Binding-site contacts:
Ligand atom N contacts residue THR100 of chain 1.A at 3.0 Å (h-bond).
Ligand atom O2P contacts residue GLN102 of chain 1.A at 3.7 Å.
Ligand atom CZ contacts residue VAL76 of chain 1.A at 3.8 Å (hydrophobic).
Ligand atom CB contacts residue GLN102 of chain 1.A at 3.5 Å.
Ligand atom OH contacts residue SER87 of chain 1.A at 3.4 Å.
Ligand atom CZ contacts residue THR100 of chain 1.A at 3.9 Å.
Ligand atom C contacts residue THR100 of chain 1.A at 3.7 Å.
Ligand atom CA contacts residue TYR98 of chain 1.A at 3.6 Å (hydrophobic).
Ligand atom CZ contacts residue PHE109 of chain 1.A at 3.5 Å (hydrophobic).
Ligand atom N contacts residue GLN102 of chain 1.A at 3.7 Å.
Ligand atom CA contacts residue THR100 of chain 1.A at 3.7 Å.
Ligand atom P contacts residue GLN102 of chain 1.A at 3.9 Å.
Ligand atom O3P contacts residue GLN102 of chain 1.A at 3.1 Å (h-bond).
Ligand atom CE2 contacts residue LEU97 of chain 1.A at 3.8 Å (hydrophobic).
Ligand atom C contacts residue TYR98 of chain 1.A at 3.6 Å (hydrophobic).
Ligand atom CE2 contacts residue TYR108 of chain 1.A at 3.8 Å (hydrophobic).
Ligand atom C contacts residue THR100 of chain 1.A at 3.8 Å.
Ligand atom CE1 contacts residue LYS67 of chain 1.A at 3.7 Å.
Ligand atom CG contacts residue LEU107 of chain 1.A at 3.8 Å (hydrophobic).
Ligand atom CE2 contacts residue THR100 of chain 1.A at 3.5 Å.
Ligand atom O contacts residue PHE99 of chain 1.A at 3.0 Å.
Ligand atom O contacts residue ARG83 of chain 1.A at 3.5 Å.
Ligand atom CD1 contacts residue LEU107 of chain 1.A at 3.8 Å (hydrophobic).
Ligand atom C contacts residue GLN102 of chain 1.A at 3.7 Å.
Ligand atom CZ contacts residue LEU107 of chain 1.A at 3.9 Å (hydrophobic).
Ligand atom CD1 contacts residue LYS67 of chain 1.A at 3.7 Å.
Ligand atom CE1 contacts residue PHE109 of chain 1.A at 3.8 Å (hydrophobic).
Ligand atom CB contacts residue THR100 of chain 1.A at 3.2 Å.
Ligand atom C contacts residue THR100 of chain 1.A at 3.8 Å.
Ligand atom O contacts residue GLN102 of chain 1.A at 3.2 Å (h-bond).
Ligand atom CZ contacts residue SER87 of chain 1.A at 3.6 Å.
Ligand atom CD2 contacts residue LEU107 of chain 1.A at 3.9 Å (hydrophobic).
Ligand atom CA contacts residue THR100 of chain 1.A at 3.5 Å.
Ligand atom O contacts residue THR100 of chain 1.A at 2.9 Å (h-bond).
Ligand atom O contacts residue THR100 of chain 1.A at 2.8 Å (h-bond).
Ligand atom CD2 contacts residue PHE101 of chain 1.A at 3.9 Å (hydrophobic).
Ligand atom CE2 contacts residue VAL76 of chain 1.A at 3.6 Å (hydrophobic).
Ligand atom N contacts residue TYR98 of chain 1.A at 3.1 Å (h-bond).
Ligand atom CE2 contacts residue PHE101 of chain 1.A at 3.6 Å (hydrophobic).
Ligand atom CE2 contacts residue LEU107 of chain 1.A at 3.9 Å (hydrophobic).

This small molecule binds to this protein.
Small molecule (SMILES): CNC(=O)[C@H](CO)NC(=O)[C@H](Cc1ccc(O)cc1)NC(=O)[C@H](COP(=O)(O)O)NC(=O)[C@H](Cc1ccccc1)NC(=O)[C@H](C)NC(=O)[C@@H]1CCCN1C(=O)[C@@H](N)Cc1ccccc1

Sequence of chain 1.A:
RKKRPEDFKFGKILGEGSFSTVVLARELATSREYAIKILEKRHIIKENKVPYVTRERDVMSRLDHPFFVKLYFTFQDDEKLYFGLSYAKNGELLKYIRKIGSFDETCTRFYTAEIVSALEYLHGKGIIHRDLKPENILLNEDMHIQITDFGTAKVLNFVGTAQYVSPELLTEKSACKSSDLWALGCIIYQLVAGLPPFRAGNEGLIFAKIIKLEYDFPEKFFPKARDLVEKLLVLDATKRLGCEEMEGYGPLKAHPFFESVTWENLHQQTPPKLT